Sequence of chain 1.N:
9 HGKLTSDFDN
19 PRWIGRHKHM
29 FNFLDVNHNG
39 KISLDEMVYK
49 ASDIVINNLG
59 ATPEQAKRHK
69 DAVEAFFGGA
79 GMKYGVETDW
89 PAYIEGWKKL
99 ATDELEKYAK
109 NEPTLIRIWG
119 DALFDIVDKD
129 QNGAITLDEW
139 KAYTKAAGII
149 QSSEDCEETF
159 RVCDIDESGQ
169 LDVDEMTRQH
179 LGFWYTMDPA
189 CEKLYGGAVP

Binding-site contacts:
Ligand atom C25 contacts residue TRP182 of chain 1.N at 3.5 Å (hydrophobic).
Ligand atom C20 contacts residue TYR141 of chain 1.N at 3.2 Å (hydrophobic).
Ligand atom C10 contacts residue TRP117 of chain 1.N at 3.7 Å (hydrophobic).
Ligand atom O03 contacts residue TYR91 of chain 1.N at 2.3 Å (h-bond).
Ligand atom O01 contacts residue TYR193 of chain 1.N at 3.4 Å (h-bond).
Ligand atom O01 contacts residue HIS178 of chain 1.N at 2.9 Å.
Ligand atom C27 contacts residue TRP95 of chain 1.N at 3.3 Å (hydrophobic).
Ligand atom C06 contacts residue PHE122 of chain 1.N at 3.5 Å (hydrophobic).
Ligand atom C18 contacts residue ALA49 of chain 1.N at 3.5 Å (hydrophobic).
Ligand atom C28 contacts residue LEU32 of chain 1.N at 3.7 Å (hydrophobic).
Ligand atom O01 contacts residue ILE114 of chain 1.N at 3.6 Å.
Ligand atom O03 contacts residue TRP95 of chain 1.N at 2.7 Å (h-bond).
Ligand atom C03 contacts residue LEU121 of chain 1.N at 3.6 Å (hydrophobic).
Ligand atom O02 contacts residue GLY118 of chain 1.N at 3.6 Å.
Ligand atom C24 contacts residue MET28 of chain 1.N at 3.5 Å (hydrophobic).
Ligand atom C08 contacts residue ILE114 of chain 1.N at 3.5 Å (hydrophobic).
Ligand atom C28 contacts residue TYR91 of chain 1.N at 3.0 Å (hydrophobic).
Ligand atom C06 contacts residue HIS178 of chain 1.N at 3.5 Å.
Ligand atom C23 contacts residue TRP182 of chain 1.N at 3.7 Å (hydrophobic).
Ligand atom C27 contacts residue HIS25 of chain 1.N at 3.6 Å.
Ligand atom O02 contacts residue MET174 of chain 1.N at 3.5 Å.
Ligand atom C11 contacts residue TRP117 of chain 1.N at 3.6 Å (hydrophobic).
Ligand atom C07 contacts residue HIS178 of chain 1.N at 3.3 Å.
Ligand atom C17 contacts residue LYS48 of chain 1.N at 3.6 Å.
Ligand atom C19 contacts residue TYR141 of chain 1.N at 3.6 Å (hydrophobic).
Ligand atom C26 contacts residue HIS25 of chain 1.N at 3.3 Å.
Ligand atom C03 contacts residue TRP117 of chain 1.N at 3.7 Å (hydrophobic).
Ligand atom C26 contacts residue MET28 of chain 1.N at 3.5 Å (hydrophobic).
Ligand atom C22 contacts residue MET28 of chain 1.N at 3.7 Å (hydrophobic).
Ligand atom C07 contacts residue GLY118 of chain 1.N at 3.6 Å.
Ligand atom C26 contacts residue TRP95 of chain 1.N at 3.4 Å (hydrophobic).
Ligand atom O01 contacts residue TRP182 of chain 1.N at 3.5 Å (h-bond).
Ligand atom C08 contacts residue HIS178 of chain 1.N at 3.5 Å.
Ligand atom C27 contacts residue TYR91 of chain 1.N at 3.0 Å (hydrophobic).
Ligand atom C27 contacts residue MET28 of chain 1.N at 3.6 Å (hydrophobic).
Ligand atom C21 contacts residue MET28 of chain 1.N at 3.4 Å (hydrophobic).
Ligand atom C01 contacts residue TYR193 of chain 1.N at 3.4 Å (hydrophobic).
Ligand atom C08 contacts residue GLY118 of chain 1.N at 3.4 Å.
Ligand atom O03 contacts residue HIS25 of chain 1.N at 3.0 Å (h-bond).
Ligand atom C02 contacts residue TYR193 of chain 1.N at 3.5 Å (hydrophobic).

This small molecule binds to this protein.
Small molecule (SMILES): O=C1c2cc(-c3ccc(O)cc3)cc(Cc3ccccc3)c2C[C@@H]1Cc1ccc(O)cc1